Binding-site contacts:
Ligand atom C4 contacts residue VAL111 of chain 1.A at 3.8 Å (hydrophobic).
Ligand atom C7 contacts residue VAL87 of chain 1.A at 4.0 Å (hydrophobic).
Ligand atom C5 contacts residue ALA99 of chain 1.A at 3.5 Å (hydrophobic).
Ligand atom C5 contacts residue ILE78 of chain 1.A at 4.1 Å (hydrophobic).
Ligand atom C10 contacts residue PHE114 of chain 1.A at 3.7 Å (hydrophobic).
Ligand atom N6 contacts residue GLN102 of chain 1.A at 3.1 Å (h-bond).
Ligand atom C2 contacts residue VAL103 of chain 1.A at 4.3 Å (hydrophobic).
Ligand atom N6 contacts residue VAL103 of chain 1.A at 3.8 Å.
Ligand atom C10 contacts residue GLN102 of chain 1.A at 3.5 Å.
Ligand atom C1 contacts residue VAL111 of chain 1.A at 3.7 Å (hydrophobic).
Ligand atom C1 contacts residue ALA99 of chain 1.A at 4.0 Å (hydrophobic).
Ligand atom C8 contacts residue LEU84 of chain 1.A at 3.9 Å (hydrophobic).
Ligand atom C5 contacts residue VAL111 of chain 1.A at 4.0 Å (hydrophobic).
Ligand atom C10 contacts residue VAL111 of chain 1.A at 4.0 Å (hydrophobic).
Ligand atom N6 contacts residue ALA99 of chain 1.A at 3.4 Å (h-bond).
Ligand atom C4 contacts residue PHE153 of chain 1.A at 3.9 Å (hydrophobic).
Ligand atom C4 contacts residue GLN102 of chain 1.A at 3.3 Å.
Ligand atom C4 contacts residue LEU121 of chain 1.A at 3.9 Å (hydrophobic).
Ligand atom C3 contacts residue VAL87 of chain 1.A at 4.0 Å (hydrophobic).
Ligand atom N6 contacts residue VAL111 of chain 1.A at 2.8 Å.
Ligand atom C9 contacts residue VAL111 of chain 1.A at 3.0 Å (hydrophobic).
Ligand atom C5 contacts residue LEU84 of chain 1.A at 4.1 Å (hydrophobic).
Ligand atom C2 contacts residue ALA99 of chain 1.A at 3.6 Å (hydrophobic).
Ligand atom C3 contacts residue LEU118 of chain 1.A at 3.6 Å (hydrophobic).
Ligand atom C5 contacts residue VAL103 of chain 1.A at 3.9 Å (hydrophobic).
Ligand atom C8 contacts residue ALA99 of chain 1.A at 3.8 Å (hydrophobic).
Ligand atom C10 contacts residue LEU121 of chain 1.A at 4.2 Å (hydrophobic).
Ligand atom C7 contacts residue TYR88 of chain 1.A at 3.8 Å (hydrophobic).
Ligand atom C7 contacts residue LEU84 of chain 1.A at 3.8 Å (hydrophobic).
Ligand atom C9 contacts residue GLN102 of chain 1.A at 3.5 Å.
Ligand atom C10 contacts residue LEU133 of chain 1.A at 3.7 Å (hydrophobic).
Ligand atom C2 contacts residue VAL111 of chain 1.A at 3.3 Å (hydrophobic).
Ligand atom C8 contacts residue TYR88 of chain 1.A at 4.1 Å (hydrophobic).
Ligand atom C9 contacts residue LEU118 of chain 1.A at 3.6 Å (hydrophobic).
Ligand atom C2 contacts residue GLN102 of chain 1.A at 4.2 Å.
Ligand atom C1 contacts residue LEU118 of chain 1.A at 4.1 Å (hydrophobic).
Ligand atom C7 contacts residue ALA99 of chain 1.A at 4.2 Å (hydrophobic).
Ligand atom C8 contacts residue ILE78 of chain 1.A at 4.1 Å (hydrophobic).
Ligand atom C4 contacts residue LEU118 of chain 1.A at 4.2 Å (hydrophobic).
Ligand atom C10 contacts residue SER117 of chain 1.A at 4.1 Å.

This protein binds this small molecule.
Small molecule (SMILES): CCCc1ccccc1N

Sequence of chain 1.A:
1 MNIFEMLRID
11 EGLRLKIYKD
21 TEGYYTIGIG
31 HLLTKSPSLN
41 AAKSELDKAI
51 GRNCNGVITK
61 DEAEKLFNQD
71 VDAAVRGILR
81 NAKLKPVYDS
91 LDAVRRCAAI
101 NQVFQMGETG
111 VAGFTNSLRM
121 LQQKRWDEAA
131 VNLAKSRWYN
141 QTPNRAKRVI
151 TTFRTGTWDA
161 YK